Binding-site contacts:
Ligand atom O6 contacts residue TYR9 of chain 2.A at 3.8 Å.
Ligand atom C6 contacts residue PHE160 of chain 1.A at 3.6 Å (hydrophobic).
Ligand atom O2 contacts residue PHE160 of chain 1.A at 3.9 Å.
Ligand atom O2 contacts residue VAL228 of chain 1.A at 2.9 Å (h-bond).
Ligand atom N8 contacts residue ASP59 of chain 2.A at 3.9 Å.
Ligand atom N8 contacts residue PHE160 of chain 1.A at 3.6 Å.
Ligand atom N1 contacts residue PHE160 of chain 1.A at 3.7 Å.
Ligand atom O6 contacts residue THR58 of chain 2.A at 3.8 Å.
Ligand atom N8 contacts residue THR58 of chain 2.A at 3.3 Å (h-bond).
Ligand atom O2 contacts residue ARG177 of chain 1.A at 2.8 Å (salt-bridge).
Ligand atom N9 contacts residue LEU171 of chain 1.A at 4.0 Å.
Ligand atom O6 contacts residue ILE289 of chain 1.A at 4.1 Å.
Ligand atom O6 contacts residue GLN229 of chain 1.A at 2.8 Å (h-bond).
Ligand atom O2 contacts residue GLN229 of chain 1.A at 3.7 Å.
Ligand atom N8 contacts residue ALA57 of chain 2.A at 3.8 Å.
Ligand atom C2 contacts residue VAL228 of chain 1.A at 4.0 Å (hydrophobic).
Ligand atom C2 contacts residue ARG177 of chain 1.A at 3.6 Å.
Ligand atom N1 contacts residue GLN229 of chain 1.A at 2.9 Å (h-bond).
Ligand atom N9 contacts residue THR58 of chain 2.A at 4.0 Å.
Ligand atom O2 contacts residue ASN255 of chain 1.A at 4.1 Å.
Ligand atom C4 contacts residue PHE160 of chain 1.A at 3.4 Å (hydrophobic).
Ligand atom C5 contacts residue PHE160 of chain 1.A at 3.4 Å (hydrophobic).
Ligand atom O6 contacts residue ILE55 of chain 2.A at 3.6 Å.
Ligand atom C5 contacts residue THR58 of chain 2.A at 4.0 Å.
Ligand atom N8 contacts residue LEU171 of chain 1.A at 3.8 Å.
Ligand atom N9 contacts residue PHE160 of chain 1.A at 3.5 Å.
Ligand atom O2 contacts residue SER227 of chain 1.A at 3.6 Å.
Ligand atom N7 contacts residue PHE160 of chain 1.A at 3.7 Å.
Ligand atom C2 contacts residue GLN229 of chain 1.A at 3.8 Å.
Ligand atom N3 contacts residue ASN255 of chain 1.A at 3.3 Å (h-bond).
Ligand atom C2 contacts residue PHE160 of chain 1.A at 3.7 Å (hydrophobic).
Ligand atom N3 contacts residue PHE160 of chain 1.A at 3.7 Å.
Ligand atom C4 contacts residue ASN255 of chain 1.A at 3.8 Å.
Ligand atom C6 contacts residue GLN229 of chain 1.A at 3.6 Å.
Ligand atom N9 contacts residue ARG177 of chain 1.A at 4.0 Å.
Ligand atom C4 contacts residue ARG177 of chain 1.A at 3.8 Å.
Ligand atom C2 contacts residue ASN255 of chain 1.A at 3.9 Å.
Ligand atom N7 contacts residue ALA57 of chain 2.A at 3.5 Å.
Ligand atom N7 contacts residue THR58 of chain 2.A at 2.8 Å (h-bond).
Ligand atom N3 contacts residue ARG177 of chain 1.A at 3.0 Å (salt-bridge).

Sequence of chain 2.A:
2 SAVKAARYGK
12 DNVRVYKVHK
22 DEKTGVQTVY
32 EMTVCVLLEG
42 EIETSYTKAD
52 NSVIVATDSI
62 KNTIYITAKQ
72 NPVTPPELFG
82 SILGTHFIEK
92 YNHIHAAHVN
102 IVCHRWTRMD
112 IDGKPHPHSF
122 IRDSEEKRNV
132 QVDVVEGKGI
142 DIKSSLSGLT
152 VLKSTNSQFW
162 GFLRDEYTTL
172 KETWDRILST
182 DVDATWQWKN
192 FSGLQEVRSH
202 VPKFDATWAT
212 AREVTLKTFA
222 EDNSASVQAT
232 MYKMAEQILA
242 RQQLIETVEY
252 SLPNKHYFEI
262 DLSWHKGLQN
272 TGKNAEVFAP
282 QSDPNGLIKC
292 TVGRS

A small-molecule ligand and the protein it binds are described below.
Small molecule (SMILES): O=c1[nH]c(=O)c2nn[nH]c2[nH]1

Sequence of chain 1.A:
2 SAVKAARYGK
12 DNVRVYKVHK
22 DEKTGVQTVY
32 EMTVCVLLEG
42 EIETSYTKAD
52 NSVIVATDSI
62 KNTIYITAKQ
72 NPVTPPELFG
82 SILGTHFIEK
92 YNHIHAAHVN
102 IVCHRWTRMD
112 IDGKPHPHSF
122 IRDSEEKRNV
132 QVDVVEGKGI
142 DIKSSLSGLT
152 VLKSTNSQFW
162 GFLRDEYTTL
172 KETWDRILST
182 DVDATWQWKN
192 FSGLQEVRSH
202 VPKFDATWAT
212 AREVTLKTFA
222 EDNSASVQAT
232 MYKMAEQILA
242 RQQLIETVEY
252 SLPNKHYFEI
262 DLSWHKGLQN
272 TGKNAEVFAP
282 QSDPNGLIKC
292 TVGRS